The protein below binds the small molecule below.
Small molecule (SMILES): CC(=O)N[C@H]1[C@H](O[C@H]2[C@H](O)[C@@H](NC(C)=O)CO[C@@H]2CO)O[C@H](CO)[C@@H](O)[C@@H]1O

Binding-site contacts:
Ligand atom N2 contacts residue ASN282 of chain 1.C at 2.8 Å (h-bond).
Ligand atom C3 contacts residue ASN282 of chain 1.C at 3.8 Å.
Ligand atom N2 contacts residue GLU281 of chain 1.C at 3.0 Å (salt-bridge).
Ligand atom O7 contacts residue ASN280 of chain 1.C at 3.2 Å (h-bond).
Ligand atom C4 contacts residue ASN282 of chain 1.C at 4.3 Å.
Ligand atom O5 contacts residue ASN282 of chain 1.C at 2.4 Å (h-bond).
Ligand atom C7 contacts residue GLU281 of chain 1.C at 3.6 Å.
Ligand atom C3 contacts residue GLU281 of chain 1.C at 4.5 Å.
Ligand atom C2 contacts residue ASN282 of chain 1.C at 2.5 Å.
Ligand atom O7 contacts residue ASN282 of chain 1.C at 3.1 Å (h-bond).
Ligand atom C1 contacts residue GLU281 of chain 1.C at 4.3 Å.
Ligand atom C7 contacts residue ASN280 of chain 1.C at 4.3 Å.
Ligand atom C5 contacts residue ASN282 of chain 1.C at 3.6 Å.
Ligand atom O7 contacts residue GLU281 of chain 1.C at 3.8 Å.
Ligand atom C1 contacts residue ASN282 of chain 1.C at 1.4 Å.
Ligand atom C2 contacts residue GLU281 of chain 1.C at 4.1 Å.
Ligand atom C7 contacts residue ASN282 of chain 1.C at 3.4 Å.
Ligand atom C8 contacts residue GLU281 of chain 1.C at 4.1 Å.

Sequence of chain 1.C:
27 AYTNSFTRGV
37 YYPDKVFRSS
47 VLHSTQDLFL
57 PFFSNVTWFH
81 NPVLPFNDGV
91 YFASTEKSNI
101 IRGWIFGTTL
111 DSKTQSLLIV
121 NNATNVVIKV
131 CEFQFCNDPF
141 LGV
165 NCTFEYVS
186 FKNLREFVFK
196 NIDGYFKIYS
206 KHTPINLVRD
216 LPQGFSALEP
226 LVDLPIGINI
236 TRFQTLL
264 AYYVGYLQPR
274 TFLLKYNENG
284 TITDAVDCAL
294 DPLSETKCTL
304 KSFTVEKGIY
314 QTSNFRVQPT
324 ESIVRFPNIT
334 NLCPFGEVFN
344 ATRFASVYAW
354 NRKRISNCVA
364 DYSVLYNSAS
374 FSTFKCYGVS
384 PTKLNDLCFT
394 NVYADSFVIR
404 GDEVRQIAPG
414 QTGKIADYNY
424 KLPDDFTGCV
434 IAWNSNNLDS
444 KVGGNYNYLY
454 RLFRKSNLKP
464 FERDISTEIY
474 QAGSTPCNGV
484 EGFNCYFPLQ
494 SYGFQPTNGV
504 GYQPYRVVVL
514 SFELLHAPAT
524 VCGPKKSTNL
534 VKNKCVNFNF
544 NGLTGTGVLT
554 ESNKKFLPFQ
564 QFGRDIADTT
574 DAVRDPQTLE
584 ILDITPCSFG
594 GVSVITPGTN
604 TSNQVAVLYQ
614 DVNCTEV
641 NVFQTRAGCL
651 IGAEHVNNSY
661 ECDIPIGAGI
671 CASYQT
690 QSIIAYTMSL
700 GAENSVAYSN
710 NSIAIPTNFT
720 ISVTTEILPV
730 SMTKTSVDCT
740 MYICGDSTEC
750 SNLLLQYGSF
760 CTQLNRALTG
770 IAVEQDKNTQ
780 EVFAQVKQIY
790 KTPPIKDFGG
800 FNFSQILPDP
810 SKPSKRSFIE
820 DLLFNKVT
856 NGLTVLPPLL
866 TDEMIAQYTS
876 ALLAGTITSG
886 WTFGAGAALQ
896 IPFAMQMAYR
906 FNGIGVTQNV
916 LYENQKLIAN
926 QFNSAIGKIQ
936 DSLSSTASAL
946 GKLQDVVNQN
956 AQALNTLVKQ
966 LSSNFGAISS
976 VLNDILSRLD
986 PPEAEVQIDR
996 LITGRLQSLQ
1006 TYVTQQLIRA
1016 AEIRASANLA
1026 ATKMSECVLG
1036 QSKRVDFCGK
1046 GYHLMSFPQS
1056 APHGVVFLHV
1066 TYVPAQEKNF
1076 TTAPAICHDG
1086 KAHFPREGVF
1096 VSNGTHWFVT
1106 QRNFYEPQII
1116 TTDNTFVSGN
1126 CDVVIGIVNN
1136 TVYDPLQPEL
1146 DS